Binding-site contacts:
Ligand atom O7 contacts residue GLU174 of chain 1.A at 3.9 Å.
Ligand atom O5 contacts residue GLU152 of chain 1.A at 4.2 Å.
Ligand atom C7 contacts residue ASN173 of chain 1.A at 3.3 Å.
Ligand atom C5 contacts residue ILE154 of chain 1.A at 4.2 Å (hydrophobic).
Ligand atom O7 contacts residue ASN173 of chain 1.A at 4.1 Å.
Ligand atom O5 contacts residue GLU153 of chain 1.A at 3.5 Å.
Ligand atom C5 contacts residue ASN173 of chain 1.A at 3.7 Å.
Ligand atom C6 contacts residue ILE154 of chain 1.A at 4.1 Å (hydrophobic).
Ligand atom C1 contacts residue GLU152 of chain 1.A at 3.7 Å.
Ligand atom C8 contacts residue GLU174 of chain 1.A at 3.3 Å.
Ligand atom C3 contacts residue ASN173 of chain 1.A at 3.8 Å.
Ligand atom C5 contacts residue LYS212 of chain 1.A at 4.3 Å.
Ligand atom C4 contacts residue LYS212 of chain 1.A at 4.3 Å.
Ligand atom O5 contacts residue ILE154 of chain 1.A at 3.0 Å (h-bond).
Ligand atom C7 contacts residue GLU174 of chain 1.A at 4.0 Å.
Ligand atom O5 contacts residue ASN173 of chain 1.A at 2.5 Å (h-bond).
Ligand atom C1 contacts residue ASN173 of chain 1.A at 1.5 Å.
Ligand atom C6 contacts residue LYS212 of chain 1.A at 4.2 Å.
Ligand atom O6 contacts residue GLU216 of chain 1.A at 2.8 Å (salt-bridge).
Ligand atom O4 contacts residue GLU215 of chain 1.A at 3.9 Å.
Ligand atom O4 contacts residue LYS212 of chain 1.A at 3.6 Å.
Ligand atom N2 contacts residue GLU152 of chain 1.A at 3.9 Å.
Ligand atom C1 contacts residue GLU153 of chain 1.A at 3.9 Å.
Ligand atom C6 contacts residue GLU216 of chain 1.A at 3.2 Å.
Ligand atom C6 contacts residue GLU153 of chain 1.A at 4.0 Å.
Ligand atom C2 contacts residue GLU153 of chain 1.A at 4.5 Å.
Ligand atom C2 contacts residue ASN173 of chain 1.A at 2.5 Å.
Ligand atom C5 contacts residue GLU153 of chain 1.A at 4.3 Å.
Ligand atom C4 contacts residue GLU153 of chain 1.A at 4.4 Å.
Ligand atom O6 contacts residue ILE154 of chain 1.A at 3.2 Å (h-bond).
Ligand atom C8 contacts residue ASN173 of chain 1.A at 3.5 Å.
Ligand atom C3 contacts residue LYS212 of chain 1.A at 3.8 Å.
Ligand atom C1 contacts residue ILE154 of chain 1.A at 3.7 Å (hydrophobic).
Ligand atom C4 contacts residue ASN173 of chain 1.A at 4.3 Å.
Ligand atom C8 contacts residue LYS212 of chain 1.A at 3.7 Å.
Ligand atom N2 contacts residue ASN173 of chain 1.A at 2.8 Å (h-bond).
Ligand atom O6 contacts residue GLU153 of chain 1.A at 3.1 Å (salt-bridge).
Ligand atom O3 contacts residue LYS212 of chain 1.A at 3.9 Å.
Ligand atom C2 contacts residue GLU152 of chain 1.A at 3.9 Å.

Sequence of chain 1.A:
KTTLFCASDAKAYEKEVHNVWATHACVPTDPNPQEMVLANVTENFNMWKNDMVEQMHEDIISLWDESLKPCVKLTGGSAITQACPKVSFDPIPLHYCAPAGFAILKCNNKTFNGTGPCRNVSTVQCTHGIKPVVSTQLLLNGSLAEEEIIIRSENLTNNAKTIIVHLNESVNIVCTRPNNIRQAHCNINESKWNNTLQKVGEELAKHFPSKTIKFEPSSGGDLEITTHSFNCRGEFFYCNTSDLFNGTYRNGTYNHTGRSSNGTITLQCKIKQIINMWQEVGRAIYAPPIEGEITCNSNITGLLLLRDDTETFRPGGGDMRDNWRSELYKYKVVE

This small molecule binds to this protein.
Small molecule (SMILES): CC(=O)N[C@@H]1[C@@H](O)[C@H](O)[C@@H](CO)O[C@H]1O